The protein below binds the small molecule below.
Small molecule (SMILES): COC[C@H](C)Nc1ccc(NS(=O)(=O)N(C)C)c(Nc2ccc3nn[nH]c3c2)n1

Binding-site contacts:
Ligand atom NAW contacts residue ASN99 of chain 1.A at 4.0 Å.
Ligand atom NAN contacts residue PRO41 of chain 1.A at 3.1 Å (h-bond).
Ligand atom CAF contacts residue TRP40 of chain 1.A at 3.7 Å (hydrophobic).
Ligand atom CAA contacts residue TRP40 of chain 1.A at 3.9 Å (hydrophobic).
Ligand atom NAG contacts residue GLN44 of chain 1.A at 4.0 Å.
Ligand atom CAM contacts residue LEU51 of chain 1.A at 3.7 Å (hydrophobic).
Ligand atom CAL contacts residue ASP47 of chain 1.A at 3.6 Å.
Ligand atom CAA contacts residue LEU51 of chain 1.A at 3.8 Å (hydrophobic).
Ligand atom CAE contacts residue LEU51 of chain 1.A at 3.7 Å (hydrophobic).
Ligand atom SAH contacts residue ASP47 of chain 1.A at 3.6 Å.
Ligand atom CAL contacts residue LYS50 of chain 1.A at 3.7 Å.
Ligand atom OAJ contacts residue GLN44 of chain 1.A at 3.0 Å.
Ligand atom CAT contacts residue LEU51 of chain 1.A at 3.8 Å (hydrophobic).
Ligand atom NAG contacts residue PRO41 of chain 1.A at 3.8 Å.
Ligand atom CAR contacts residue ILE105 of chain 1.A at 3.9 Å (hydrophobic).
Ligand atom NAI contacts residue ASP47 of chain 1.A at 3.9 Å.
Ligand atom CAF contacts residue LEU51 of chain 1.A at 3.4 Å (hydrophobic).
Ligand atom CBC contacts residue ASP104 of chain 1.A at 3.6 Å.
Ligand atom CAO contacts residue ILE105 of chain 1.A at 3.9 Å (hydrophobic).
Ligand atom CAQ contacts residue VAL46 of chain 1.A at 3.7 Å (hydrophobic).
Ligand atom OAK contacts residue LEU51 of chain 1.A at 3.5 Å.
Ligand atom CAP contacts residue PRO41 of chain 1.A at 3.1 Å (hydrophobic).
Ligand atom CAS contacts residue ILE105 of chain 1.A at 3.9 Å (hydrophobic).
Ligand atom CAC contacts residue PRO41 of chain 1.A at 3.9 Å (hydrophobic).
Ligand atom OAJ contacts residue ASP47 of chain 1.A at 3.9 Å.
Ligand atom CAP contacts residue VAL46 of chain 1.A at 3.9 Å (hydrophobic).
Ligand atom NAU contacts residue ASN99 of chain 1.A at 3.5 Å (h-bond).
Ligand atom NAB contacts residue LEU51 of chain 1.A at 3.9 Å.
Ligand atom CAC contacts residue LEU51 of chain 1.A at 3.9 Å (hydrophobic).
Ligand atom NAV contacts residue TYR98 of chain 1.A at 3.7 Å.
Ligand atom OBB contacts residue TRP40 of chain 1.A at 3.9 Å.
Ligand atom CAT contacts residue ILE105 of chain 1.A at 3.9 Å (hydrophobic).
Ligand atom OAJ contacts residue PRO45 of chain 1.A at 3.5 Å (h-bond).
Ligand atom CAM contacts residue ASP47 of chain 1.A at 3.8 Å.
Ligand atom OAK contacts residue VAL46 of chain 1.A at 3.3 Å.
Ligand atom NAV contacts residue ASN99 of chain 1.A at 2.9 Å (h-bond).
Ligand atom CBC contacts residue MET108 of chain 1.A at 3.5 Å (hydrophobic).
Ligand atom CAO contacts residue PRO41 of chain 1.A at 3.6 Å (hydrophobic).
Ligand atom OAK contacts residue ASP47 of chain 1.A at 2.6 Å (salt-bridge).
Ligand atom CAE contacts residue TRP40 of chain 1.A at 3.8 Å (hydrophobic).

Sequence of chain 1.A:
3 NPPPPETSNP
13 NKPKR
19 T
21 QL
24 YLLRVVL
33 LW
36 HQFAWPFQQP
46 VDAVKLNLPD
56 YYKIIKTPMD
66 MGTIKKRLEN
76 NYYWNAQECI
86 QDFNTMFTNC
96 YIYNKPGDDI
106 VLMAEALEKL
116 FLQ